This small molecule binds to this protein.
Small molecule (SMILES): CC(=O)N[C@@H]1[C@@H](O)[C@H](O)[C@@H](CO)O[C@H]1O

Binding-site contacts:
Ligand atom N2 contacts residue ASN25 of chain 1.K at 2.6 Å (h-bond).
Ligand atom C1 contacts residue THR17 of chain 1.K at 4.4 Å.
Ligand atom C4 contacts residue ASN25 of chain 1.K at 4.0 Å.
Ligand atom C8 contacts residue ASN25 of chain 1.K at 4.1 Å.
Ligand atom O5 contacts residue ASN25 of chain 1.K at 2.4 Å (h-bond).
Ligand atom O7 contacts residue ASN25 of chain 1.K at 2.9 Å (h-bond).
Ligand atom C7 contacts residue ASN25 of chain 1.K at 3.0 Å.
Ligand atom C2 contacts residue ASN25 of chain 1.K at 2.1 Å.
Ligand atom O3 contacts residue ASN25 of chain 1.K at 4.4 Å.
Ligand atom C1 contacts residue ASN25 of chain 1.K at 1.4 Å.
Ligand atom C3 contacts residue ASN25 of chain 1.K at 3.5 Å.
Ligand atom C5 contacts residue ASN25 of chain 1.K at 3.6 Å.

Sequence of chain 1.K:
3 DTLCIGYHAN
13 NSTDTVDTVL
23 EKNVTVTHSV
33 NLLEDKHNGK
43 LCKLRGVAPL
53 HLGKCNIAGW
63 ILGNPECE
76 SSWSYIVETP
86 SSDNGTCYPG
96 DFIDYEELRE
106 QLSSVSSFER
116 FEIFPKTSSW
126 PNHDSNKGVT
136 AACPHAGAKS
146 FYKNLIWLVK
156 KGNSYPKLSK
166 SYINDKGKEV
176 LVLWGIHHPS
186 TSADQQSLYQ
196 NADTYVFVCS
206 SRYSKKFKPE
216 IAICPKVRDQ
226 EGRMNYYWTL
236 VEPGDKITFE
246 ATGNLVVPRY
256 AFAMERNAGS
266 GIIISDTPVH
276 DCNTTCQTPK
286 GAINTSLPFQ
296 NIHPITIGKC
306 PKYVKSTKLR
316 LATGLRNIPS